Sequence of chain 1.A:
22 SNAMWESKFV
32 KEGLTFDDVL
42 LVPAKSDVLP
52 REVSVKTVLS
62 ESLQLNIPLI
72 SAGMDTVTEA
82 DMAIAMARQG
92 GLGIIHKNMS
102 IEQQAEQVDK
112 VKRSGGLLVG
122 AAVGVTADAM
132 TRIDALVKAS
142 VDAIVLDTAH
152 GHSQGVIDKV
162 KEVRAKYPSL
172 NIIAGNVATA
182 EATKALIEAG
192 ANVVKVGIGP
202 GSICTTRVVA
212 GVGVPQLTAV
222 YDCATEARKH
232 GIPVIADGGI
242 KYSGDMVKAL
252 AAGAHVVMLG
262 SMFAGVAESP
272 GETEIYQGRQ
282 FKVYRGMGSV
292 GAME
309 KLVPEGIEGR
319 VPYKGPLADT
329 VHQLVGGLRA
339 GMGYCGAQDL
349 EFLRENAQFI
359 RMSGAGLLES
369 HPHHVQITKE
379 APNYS

Binding-site contacts:
Ligand atom O2' contacts residue ASN177 of chain 1.A at 3.6 Å.
Ligand atom P contacts residue TYR285 of chain 1.A at 3.7 Å.
Ligand atom N7 contacts residue GLY287 of chain 1.A at 3.5 Å.
Ligand atom C2 contacts residue GLU313 of chain 1.A at 3.6 Å.
Ligand atom O3' contacts residue ASP238 of chain 1.A at 2.6 Å (salt-bridge).
Ligand atom O2' contacts residue ASP238 of chain 1.A at 2.4 Å (salt-bridge).
Ligand atom N3 contacts residue ZO71 of chain 1.L at 3.4 Å.
Ligand atom O2P contacts residue TYR285 of chain 1.A at 2.4 Å (h-bond).
Ligand atom N1 contacts residue ZO71 of chain 1.L at 3.6 Å.
Ligand atom O1P contacts residue SER262 of chain 1.A at 3.2 Å (h-bond).
Ligand atom O6 contacts residue GLY289 of chain 1.A at 2.5 Å (h-bond).
Ligand atom N7 contacts residue MET288 of chain 1.A at 3.2 Å (h-bond).
Ligand atom N7 contacts residue ILE204 of chain 1.A at 3.3 Å.
Ligand atom O4' contacts residue GLY202 of chain 1.A at 3.7 Å.
Ligand atom O6 contacts residue MET288 of chain 1.A at 3.0 Å (h-bond).
Ligand atom O5' contacts residue GLY202 of chain 1.A at 3.6 Å.
Ligand atom O3' contacts residue MET259 of chain 1.A at 3.7 Å.
Ligand atom O3P contacts residue GLY240 of chain 1.A at 3.2 Å (h-bond).
Ligand atom O3P contacts residue GLY202 of chain 1.A at 3.5 Å.
Ligand atom N1 contacts residue GLU313 of chain 1.A at 3.1 Å (salt-bridge).
Ligand atom O6 contacts residue GLY287 of chain 1.A at 3.1 Å.
Ligand atom N3 contacts residue CYS205 of chain 1.A at 3.6 Å.
Ligand atom O2P contacts residue SER262 of chain 1.A at 3.2 Å (h-bond).
Ligand atom C8 contacts residue ILE204 of chain 1.A at 3.5 Å (hydrophobic).
Ligand atom N7 contacts residue MET75 of chain 1.A at 3.6 Å.
Ligand atom C2 contacts residue ZO71 of chain 1.L at 3.4 Å.
Ligand atom C2 contacts residue CYS205 of chain 1.A at 3.4 Å (hydrophobic).
Ligand atom O3' contacts residue ALA73 of chain 1.A at 3.2 Å.
Ligand atom C5 contacts residue ILE204 of chain 1.A at 3.6 Å (hydrophobic).
Ligand atom O1P contacts residue GLY261 of chain 1.A at 2.9 Å (h-bond).
Ligand atom C2' contacts residue ASP238 of chain 1.A at 3.4 Å.
Ligand atom O2P contacts residue SER203 of chain 1.A at 2.8 Å (h-bond).
Ligand atom C8 contacts residue MET75 of chain 1.A at 3.5 Å (hydrophobic).
Ligand atom P contacts residue SER203 of chain 1.A at 3.6 Å.
Ligand atom C5' contacts residue TYR285 of chain 1.A at 3.7 Å (hydrophobic).
Ligand atom C6 contacts residue GLY289 of chain 1.A at 3.6 Å.
Ligand atom C4' contacts residue ASP238 of chain 1.A at 3.4 Å.
Ligand atom O5' contacts residue GLY239 of chain 1.A at 3.3 Å.
Ligand atom O3P contacts residue SER203 of chain 1.A at 2.7 Å (h-bond).
Ligand atom C3' contacts residue ASP238 of chain 1.A at 3.5 Å.

This small molecule binds to this protein.
Small molecule (SMILES): O=c1[nH]cnc2c1ncn2[C@@H]1O[C@H](COP(=O)(O)O)[C@@H](O)[C@H]1O